Binding-site contacts:
Ligand atom C19 contacts residue MET640 of chain 1.C at 3.1 Å (hydrophobic).
Ligand atom O01 contacts residue TYR634 of chain 1.B at 3.5 Å.
Ligand atom C06 contacts residue TYR634 of chain 1.B at 4.0 Å (hydrophobic).
Ligand atom C17 contacts residue LEU537 of chain 1.C at 3.5 Å (hydrophobic).
Ligand atom C11 contacts residue LEU631 of chain 1.B at 3.6 Å (hydrophobic).
Ligand atom C07 contacts residue LEU631 of chain 1.B at 3.9 Å (hydrophobic).
Ligand atom C06 contacts residue MET640 of chain 1.C at 4.2 Å (hydrophobic).
Ligand atom C19 contacts residue LEU537 of chain 1.C at 3.5 Å (hydrophobic).
Ligand atom C16 contacts residue VAL635 of chain 1.B at 3.5 Å (hydrophobic).
Ligand atom C13 contacts residue TYR544 of chain 1.C at 3.7 Å (hydrophobic).
Ligand atom C17 contacts residue LEU541 of chain 1.C at 3.6 Å (hydrophobic).
Ligand atom O02 contacts residue LEU541 of chain 1.C at 3.1 Å.
Ligand atom C11 contacts residue VAL635 of chain 1.B at 4.0 Å (hydrophobic).
Ligand atom C12 contacts residue LEU537 of chain 1.C at 3.9 Å (hydrophobic).
Ligand atom O01 contacts residue VAL635 of chain 1.B at 4.1 Å.
Ligand atom C06 contacts residue PHE540 of chain 1.C at 4.1 Å (hydrophobic).
Ligand atom C05 contacts residue LEU637 of chain 1.C at 4.0 Å (hydrophobic).
Ligand atom C15 contacts residue VAL635 of chain 1.B at 4.1 Å (hydrophobic).
Ligand atom O01 contacts residue LEU631 of chain 1.B at 2.7 Å (h-bond).
Ligand atom C20 contacts residue LEU631 of chain 1.B at 3.9 Å (hydrophobic).
Ligand atom C03 contacts residue TYR634 of chain 1.B at 4.0 Å (hydrophobic).
Ligand atom C10 contacts residue LEU537 of chain 1.C at 4.2 Å (hydrophobic).
Ligand atom C14 contacts residue MET640 of chain 1.C at 4.0 Å (hydrophobic).
Ligand atom C07 contacts residue LEU541 of chain 1.C at 4.3 Å (hydrophobic).
Ligand atom C05 contacts residue MET640 of chain 1.C at 3.0 Å (hydrophobic).
Ligand atom C12 contacts residue LEU541 of chain 1.C at 3.9 Å (hydrophobic).
Ligand atom C14 contacts residue LEU537 of chain 1.C at 4.2 Å (hydrophobic).
Ligand atom C15 contacts residue LEU537 of chain 1.C at 3.9 Å (hydrophobic).
Ligand atom C21 contacts residue LEU632 of chain 1.B at 4.0 Å (hydrophobic).
Ligand atom C16 contacts residue LEU631 of chain 1.B at 3.5 Å (hydrophobic).
Ligand atom O02 contacts residue LEU537 of chain 1.C at 2.9 Å (h-bond).
Ligand atom C21 contacts residue LEU631 of chain 1.B at 3.9 Å (hydrophobic).
Ligand atom C03 contacts residue MET640 of chain 1.C at 4.0 Å (hydrophobic).
Ligand atom C15 contacts residue LEU541 of chain 1.C at 4.3 Å (hydrophobic).
Ligand atom C05 contacts residue TYR634 of chain 1.B at 4.0 Å (hydrophobic).
Ligand atom C05 contacts residue PHE540 of chain 1.C at 3.9 Å (hydrophobic).
Ligand atom C19 contacts residue PHE540 of chain 1.C at 3.7 Å (hydrophobic).
Ligand atom C10 contacts residue MET640 of chain 1.C at 3.5 Å (hydrophobic).
Ligand atom C06 contacts residue LEU637 of chain 1.C at 4.0 Å (hydrophobic).
Ligand atom C22 contacts residue LEU632 of chain 1.B at 4.3 Å (hydrophobic).

Sequence of chain 1.C:
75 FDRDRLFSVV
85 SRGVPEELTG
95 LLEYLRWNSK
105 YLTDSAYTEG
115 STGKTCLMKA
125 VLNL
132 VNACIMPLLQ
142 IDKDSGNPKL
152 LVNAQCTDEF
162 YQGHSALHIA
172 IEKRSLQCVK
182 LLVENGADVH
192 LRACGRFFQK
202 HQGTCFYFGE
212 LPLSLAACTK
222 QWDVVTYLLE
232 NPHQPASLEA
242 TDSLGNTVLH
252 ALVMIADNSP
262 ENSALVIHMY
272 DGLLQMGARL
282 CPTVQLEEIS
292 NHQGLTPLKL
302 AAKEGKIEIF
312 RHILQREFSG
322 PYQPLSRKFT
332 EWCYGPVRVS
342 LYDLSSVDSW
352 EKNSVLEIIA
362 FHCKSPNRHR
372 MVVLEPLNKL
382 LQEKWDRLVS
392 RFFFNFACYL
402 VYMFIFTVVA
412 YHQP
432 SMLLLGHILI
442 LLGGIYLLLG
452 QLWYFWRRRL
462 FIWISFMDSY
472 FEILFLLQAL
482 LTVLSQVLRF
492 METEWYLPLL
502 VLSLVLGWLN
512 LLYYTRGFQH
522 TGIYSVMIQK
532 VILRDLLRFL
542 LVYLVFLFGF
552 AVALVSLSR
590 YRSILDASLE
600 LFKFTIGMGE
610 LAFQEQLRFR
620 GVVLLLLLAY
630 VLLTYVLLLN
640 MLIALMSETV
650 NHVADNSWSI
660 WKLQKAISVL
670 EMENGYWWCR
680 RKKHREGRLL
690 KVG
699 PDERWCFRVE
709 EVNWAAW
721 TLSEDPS

Sequence of chain 1.B:
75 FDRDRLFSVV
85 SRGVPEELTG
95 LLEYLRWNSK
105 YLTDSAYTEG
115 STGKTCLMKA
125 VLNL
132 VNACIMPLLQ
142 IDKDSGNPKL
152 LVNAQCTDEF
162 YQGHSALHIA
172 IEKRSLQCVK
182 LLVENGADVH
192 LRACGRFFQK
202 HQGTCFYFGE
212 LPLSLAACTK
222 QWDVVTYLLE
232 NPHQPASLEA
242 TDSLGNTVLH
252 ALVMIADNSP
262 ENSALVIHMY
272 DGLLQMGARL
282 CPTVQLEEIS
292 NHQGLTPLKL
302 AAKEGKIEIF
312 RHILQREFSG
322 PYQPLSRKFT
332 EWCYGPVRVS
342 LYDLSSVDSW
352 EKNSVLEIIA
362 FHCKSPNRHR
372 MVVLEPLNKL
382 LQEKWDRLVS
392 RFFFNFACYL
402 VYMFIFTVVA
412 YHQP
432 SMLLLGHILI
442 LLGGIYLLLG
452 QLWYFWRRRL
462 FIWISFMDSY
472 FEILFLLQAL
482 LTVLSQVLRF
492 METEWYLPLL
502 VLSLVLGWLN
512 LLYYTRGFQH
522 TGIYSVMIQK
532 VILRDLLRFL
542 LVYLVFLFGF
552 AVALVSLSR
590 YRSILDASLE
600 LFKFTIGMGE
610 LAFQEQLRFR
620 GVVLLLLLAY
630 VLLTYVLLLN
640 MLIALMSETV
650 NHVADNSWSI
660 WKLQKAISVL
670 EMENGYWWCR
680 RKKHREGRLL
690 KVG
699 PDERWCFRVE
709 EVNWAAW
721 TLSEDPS

The small molecule below binds the protein below.
Small molecule (SMILES): C=C(C)[C@@H]1CCC(C)=C[C@H]1c1c(O)cc(CCCCC)cc1O